Sequence of chain 1.AA:
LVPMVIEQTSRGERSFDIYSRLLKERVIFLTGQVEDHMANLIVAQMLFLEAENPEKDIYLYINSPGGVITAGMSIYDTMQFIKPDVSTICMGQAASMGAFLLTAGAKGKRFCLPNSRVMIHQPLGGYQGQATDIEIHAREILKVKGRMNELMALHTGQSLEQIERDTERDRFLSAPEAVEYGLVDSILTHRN

Binding-site contacts:
Ligand atom CB contacts residue LEU203 of chain 1.AA at 3.7 Å (hydrophobic).
Ligand atom CE2 contacts residue LEU62 of chain 1.BA at 3.7 Å (hydrophobic).
Ligand atom O contacts residue TYR74 of chain 1.AA at 3.4 Å.
Ligand atom CE2 contacts residue MET106 of chain 1.AA at 3.3 Å (hydrophobic).
Ligand atom N contacts residue TYR74 of chain 1.AA at 3.5 Å.
Ligand atom N contacts residue ARG206 of chain 1.AA at 3.6 Å.
Ligand atom C8 contacts residue GLU40 of chain 1.AA at 3.5 Å.
Ligand atom O11 contacts residue LEU62 of chain 1.BA at 3.7 Å.
Ligand atom O contacts residue ARG206 of chain 1.AA at 2.9 Å (salt-bridge).
Ligand atom CD contacts residue ARG206 of chain 1.AA at 2.9 Å.
Ligand atom C contacts residue TYR74 of chain 1.AA at 3.2 Å (hydrophobic).
Ligand atom CE contacts residue GLU40 of chain 1.AA at 3.3 Å.
Ligand atom CE contacts residue VAL42 of chain 1.AA at 3.6 Å (hydrophobic).
Ligand atom C5 contacts residue ALA66 of chain 1.BA at 3.7 Å (hydrophobic).
Ligand atom CE2 contacts residue TYR76 of chain 1.AA at 3.8 Å (hydrophobic).
Ligand atom CE1 contacts residue THR93 of chain 1.BA at 3.6 Å.
Ligand atom C6 contacts residue GLU40 of chain 1.AA at 3.6 Å.
Ligand atom CB contacts residue PHE126 of chain 1.AA at 3.8 Å (hydrophobic).
Ligand atom CD1 contacts residue PHE96 of chain 1.BA at 3.6 Å (hydrophobic).
Ligand atom CD2 contacts residue TYR76 of chain 1.AA at 3.6 Å (hydrophobic).
Ligand atom O contacts residue TYR76 of chain 1.AA at 2.7 Å (h-bond).
Ligand atom O contacts residue TYR74 of chain 1.AA at 3.7 Å.
Ligand atom CD2 contacts residue ILE104 of chain 1.AA at 3.6 Å (hydrophobic).
Ligand atom C8 contacts residue ARG36 of chain 1.AA at 3.3 Å.
Ligand atom C1 contacts residue TYR76 of chain 1.AA at 3.2 Å (hydrophobic).
Ligand atom CA contacts residue PHE96 of chain 1.BA at 3.8 Å (hydrophobic).
Ligand atom C2 contacts residue LEU62 of chain 1.BA at 3.6 Å (hydrophobic).
Ligand atom CB contacts residue ILE104 of chain 1.AA at 3.2 Å (hydrophobic).
Ligand atom CA contacts residue TYR74 of chain 1.AA at 3.1 Å (hydrophobic).
Ligand atom O contacts residue ILE104 of chain 1.AA at 3.6 Å.
Ligand atom N contacts residue TYR76 of chain 1.AA at 2.7 Å (h-bond).
Ligand atom C2 contacts residue TYR76 of chain 1.AA at 3.5 Å (hydrophobic).
Ligand atom C5 contacts residue LEU62 of chain 1.BA at 3.8 Å (hydrophobic).
Ligand atom CB contacts residue TYR74 of chain 1.AA at 3.4 Å (hydrophobic).
Ligand atom C7 contacts residue ALA66 of chain 1.BA at 3.8 Å (hydrophobic).
Ligand atom CZ contacts residue THR93 of chain 1.BA at 3.4 Å.
Ligand atom CA contacts residue TYR74 of chain 1.AA at 3.6 Å (hydrophobic).
Ligand atom CD contacts residue TYR76 of chain 1.AA at 3.3 Å (hydrophobic).
Ligand atom C contacts residue TYR76 of chain 1.AA at 3.7 Å (hydrophobic).
Ligand atom C contacts residue PHE96 of chain 1.BA at 3.6 Å (hydrophobic).

Sequence of chain 1.BA:
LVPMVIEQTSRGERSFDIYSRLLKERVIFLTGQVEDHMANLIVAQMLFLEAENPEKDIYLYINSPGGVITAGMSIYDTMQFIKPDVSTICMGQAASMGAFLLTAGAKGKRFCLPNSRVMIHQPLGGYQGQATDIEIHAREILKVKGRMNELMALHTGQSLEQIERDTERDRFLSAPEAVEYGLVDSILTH

A protein and the small-molecule ligand that binds it are described below.
Small molecule (SMILES): C/C=C/C=C/C=C/C(=O)N[C@@H](Cc1ccccc1)C(=O)N[C@H]1COC(=O)[C@@H]2C[C@@H](C)CN2C(=O)[C@H](C)NC(=O)[C@H](C)N(C)C(=O)c2cccn2C1=O